Sequence of chain 1.F:
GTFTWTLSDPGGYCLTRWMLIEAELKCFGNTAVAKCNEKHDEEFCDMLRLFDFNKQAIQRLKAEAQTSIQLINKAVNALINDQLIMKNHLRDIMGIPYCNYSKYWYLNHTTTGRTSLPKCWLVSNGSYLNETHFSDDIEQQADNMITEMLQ

Sequence of chain 1.L:
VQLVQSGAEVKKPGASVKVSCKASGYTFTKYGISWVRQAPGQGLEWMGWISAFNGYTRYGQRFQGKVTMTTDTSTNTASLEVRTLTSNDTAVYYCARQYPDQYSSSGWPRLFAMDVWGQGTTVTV

A small-molecule ligand and the protein it binds are described below.
Small molecule (SMILES): CC(=O)N[C@H]1[C@H](O[C@H]2[C@H](O)[C@@H](NC(C)=O)CO[C@@H]2CO[C@@H]2O[C@@H](C)[C@@H](O)[C@@H](O)[C@@H]2O)O[C@H](CO)[C@@H](O)[C@@H]1O

Binding-site contacts:
Ligand atom C6 contacts residue TYR200 of chain 1.E at 3.8 Å (hydrophobic).
Ligand atom C4 contacts residue ASN131 of chain 1.F at 4.1 Å.
Ligand atom O6 contacts residue ASN131 of chain 1.F at 4.3 Å.
Ligand atom C8 contacts residue ARG59 of chain 1.L at 4.5 Å.
Ligand atom C5 contacts residue ASN131 of chain 1.F at 4.1 Å.
Ligand atom C2 contacts residue ASN131 of chain 1.F at 2.4 Å.
Ligand atom C8 contacts residue TRP94 of chain 1.K at 4.4 Å (hydrophobic).
Ligand atom C5 contacts residue ASN131 of chain 1.F at 3.6 Å.
Ligand atom N2 contacts residue ASN131 of chain 1.F at 3.0 Å (h-bond).
Ligand atom C6 contacts residue PHE233 of chain 1.E at 3.8 Å (hydrophobic).
Ligand atom O7 contacts residue ASN131 of chain 1.F at 3.8 Å.
Ligand atom C1 contacts residue ASN131 of chain 1.F at 1.4 Å.
Ligand atom O6 contacts residue GLN62 of chain 1.L at 3.9 Å.
Ligand atom C7 contacts residue ASN131 of chain 1.F at 3.6 Å.
Ligand atom C4 contacts residue GLY132 of chain 1.F at 4.3 Å.
Ligand atom O6 contacts residue GLN65 of chain 1.L at 4.1 Å.
Ligand atom C4 contacts residue ASN131 of chain 1.F at 4.2 Å.
Ligand atom C3 contacts residue ASN131 of chain 1.F at 3.7 Å.
Ligand atom O5 contacts residue ASN131 of chain 1.F at 2.2 Å (h-bond).
Ligand atom C6 contacts residue GLY132 of chain 1.F at 4.3 Å.

Sequence of chain 1.K:
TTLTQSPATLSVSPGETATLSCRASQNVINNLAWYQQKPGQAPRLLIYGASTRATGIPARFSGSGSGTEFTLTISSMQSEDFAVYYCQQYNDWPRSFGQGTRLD

Sequence of chain 1.E:
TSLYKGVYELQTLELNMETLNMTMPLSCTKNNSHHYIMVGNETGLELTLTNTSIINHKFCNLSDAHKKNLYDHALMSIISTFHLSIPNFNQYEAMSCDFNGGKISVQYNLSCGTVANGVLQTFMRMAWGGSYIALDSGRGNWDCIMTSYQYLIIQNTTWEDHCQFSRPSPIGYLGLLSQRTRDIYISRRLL